This protein binds this small molecule.
Small molecule (SMILES): CCCCCCCCCCO[C@@H]1O[C@H](CO)[C@@H](O[C@H]2O[C@H](CO)[C@@H](O)[C@H](O)[C@H]2O)[C@H](O)[C@H]1O

Binding-site contacts:
Ligand atom O3 contacts residue GLU103 of chain 1.D at 4.4 Å.
Ligand atom O7 contacts residue PHE99 of chain 1.D at 3.8 Å.
Ligand atom C9 contacts residue PHE99 of chain 1.D at 4.3 Å (hydrophobic).
Ligand atom C11 contacts residue PRO96 of chain 1.D at 4.3 Å (hydrophobic).
Ligand atom O2 contacts residue ASN100 of chain 1.D at 3.9 Å.
Ligand atom C6 contacts residue PHE99 of chain 1.D at 4.2 Å (hydrophobic).
Ligand atom O49 contacts residue PHE99 of chain 1.D at 4.4 Å.
Ligand atom O2 contacts residue GLU103 of chain 1.D at 3.5 Å (salt-bridge).
Ligand atom O3 contacts residue PHE99 of chain 1.D at 4.2 Å.
Ligand atom C57 contacts residue PRO96 of chain 1.D at 4.1 Å (hydrophobic).
Ligand atom C8 contacts residue PHE99 of chain 1.D at 4.3 Å (hydrophobic).
Ligand atom C7 contacts residue GLU103 of chain 1.D at 3.5 Å.
Ligand atom O6 contacts residue PRO96 of chain 1.D at 3.6 Å (h-bond).
Ligand atom O61 contacts residue PRO96 of chain 1.D at 3.4 Å.
Ligand atom C2 contacts residue PHE99 of chain 1.D at 4.0 Å (hydrophobic).
Ligand atom O2 contacts residue PHE99 of chain 1.D at 3.8 Å.
Ligand atom O2 contacts residue PRO96 of chain 1.D at 4.4 Å.
Ligand atom C7 contacts residue PHE99 of chain 1.D at 4.1 Å (hydrophobic).
Ligand atom C8 contacts residue GLU103 of chain 1.D at 4.1 Å.
Ligand atom O4 contacts residue GLU103 of chain 1.D at 2.7 Å (salt-bridge).
Ligand atom O6 contacts residue ASN100 of chain 1.D at 4.5 Å.

Sequence of chain 1.D:
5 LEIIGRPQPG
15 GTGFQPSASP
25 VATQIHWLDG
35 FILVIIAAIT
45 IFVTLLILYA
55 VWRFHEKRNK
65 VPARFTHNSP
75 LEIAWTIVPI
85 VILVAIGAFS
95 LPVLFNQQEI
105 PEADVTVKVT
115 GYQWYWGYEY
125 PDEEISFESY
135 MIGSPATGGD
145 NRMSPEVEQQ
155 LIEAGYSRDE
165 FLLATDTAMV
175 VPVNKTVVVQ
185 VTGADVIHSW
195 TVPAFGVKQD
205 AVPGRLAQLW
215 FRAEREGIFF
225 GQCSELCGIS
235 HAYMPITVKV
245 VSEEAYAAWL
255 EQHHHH